Sequence of chain 1.B:
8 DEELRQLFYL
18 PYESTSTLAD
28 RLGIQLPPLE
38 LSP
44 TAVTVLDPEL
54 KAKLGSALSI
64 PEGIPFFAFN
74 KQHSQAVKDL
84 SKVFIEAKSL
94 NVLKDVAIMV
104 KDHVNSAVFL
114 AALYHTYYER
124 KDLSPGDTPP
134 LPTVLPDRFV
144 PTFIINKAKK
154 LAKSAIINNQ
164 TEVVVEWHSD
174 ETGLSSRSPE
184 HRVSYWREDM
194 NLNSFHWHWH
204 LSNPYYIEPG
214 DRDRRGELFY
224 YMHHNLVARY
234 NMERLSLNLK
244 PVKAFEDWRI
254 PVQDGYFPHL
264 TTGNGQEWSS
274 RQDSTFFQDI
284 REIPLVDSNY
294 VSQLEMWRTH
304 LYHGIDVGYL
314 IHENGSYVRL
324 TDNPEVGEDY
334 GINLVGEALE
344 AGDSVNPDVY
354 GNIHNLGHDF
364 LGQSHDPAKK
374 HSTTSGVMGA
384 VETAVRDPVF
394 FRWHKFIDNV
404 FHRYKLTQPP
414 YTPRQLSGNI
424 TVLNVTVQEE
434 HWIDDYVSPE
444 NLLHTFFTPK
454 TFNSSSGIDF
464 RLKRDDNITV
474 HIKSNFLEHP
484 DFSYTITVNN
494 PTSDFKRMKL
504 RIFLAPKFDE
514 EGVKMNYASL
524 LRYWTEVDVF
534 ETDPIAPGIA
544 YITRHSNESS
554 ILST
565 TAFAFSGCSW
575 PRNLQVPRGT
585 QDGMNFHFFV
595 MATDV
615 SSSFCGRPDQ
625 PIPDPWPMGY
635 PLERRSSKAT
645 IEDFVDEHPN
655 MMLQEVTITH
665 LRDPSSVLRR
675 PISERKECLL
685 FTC

Binding-site contacts:
Ligand atom C7 contacts residue ASN317 of chain 1.B at 3.6 Å.
Ligand atom C3 contacts residue ASN317 of chain 1.B at 3.8 Å.
Ligand atom N2 contacts residue SER319 of chain 1.B at 2.9 Å (h-bond).
Ligand atom O5 contacts residue HIS315 of chain 1.B at 4.0 Å.
Ligand atom C2 contacts residue ASN317 of chain 1.B at 2.5 Å.
Ligand atom O7 contacts residue ASN317 of chain 1.B at 3.7 Å.
Ligand atom C2 contacts residue SER319 of chain 1.B at 3.8 Å.
Ligand atom C3 contacts residue SER319 of chain 1.B at 4.1 Å.
Ligand atom C8 contacts residue SER319 of chain 1.B at 3.6 Å.
Ligand atom C5 contacts residue ASN317 of chain 1.B at 3.7 Å.
Ligand atom C1 contacts residue HIS315 of chain 1.B at 4.3 Å.
Ligand atom N2 contacts residue ASN317 of chain 1.B at 3.0 Å (h-bond).
Ligand atom C7 contacts residue SER319 of chain 1.B at 3.7 Å.
Ligand atom C1 contacts residue ASN317 of chain 1.B at 1.4 Å.
Ligand atom C4 contacts residue ASN317 of chain 1.B at 4.2 Å.
Ligand atom C1 contacts residue SER319 of chain 1.B at 4.1 Å.
Ligand atom O5 contacts residue ASN317 of chain 1.B at 2.4 Å (h-bond).

A small-molecule ligand and the protein it binds are described below.
Small molecule (SMILES): CC(=O)N[C@@H]1[C@@H](O)[C@H](O)[C@@H](CO)O[C@H]1O